Sequence of chain 43.C:
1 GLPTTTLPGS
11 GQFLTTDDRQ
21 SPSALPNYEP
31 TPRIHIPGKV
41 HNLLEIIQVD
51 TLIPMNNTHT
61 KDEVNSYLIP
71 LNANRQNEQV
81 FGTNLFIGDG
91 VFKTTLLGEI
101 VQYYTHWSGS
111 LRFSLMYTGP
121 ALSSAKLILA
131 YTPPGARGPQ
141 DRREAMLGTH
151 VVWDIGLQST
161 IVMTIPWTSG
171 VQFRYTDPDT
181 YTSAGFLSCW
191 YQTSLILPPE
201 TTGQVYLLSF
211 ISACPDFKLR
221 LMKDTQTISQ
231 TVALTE

Sequence of chain 43.A:
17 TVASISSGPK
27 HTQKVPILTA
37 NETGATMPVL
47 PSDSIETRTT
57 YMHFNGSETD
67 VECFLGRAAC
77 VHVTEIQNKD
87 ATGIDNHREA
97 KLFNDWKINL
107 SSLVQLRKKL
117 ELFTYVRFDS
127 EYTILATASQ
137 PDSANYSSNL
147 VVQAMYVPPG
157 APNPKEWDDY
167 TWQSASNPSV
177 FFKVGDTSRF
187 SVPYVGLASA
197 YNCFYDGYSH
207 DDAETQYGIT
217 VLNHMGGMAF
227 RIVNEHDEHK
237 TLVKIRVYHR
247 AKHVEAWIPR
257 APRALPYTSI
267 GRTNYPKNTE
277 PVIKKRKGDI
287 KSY

The protein below binds the small molecule below.
Small molecule (SMILES): Cc1cc(CCCCCCCOc2ccc(C3=N[C@@H](C)CO3)cc2)on1

Binding-site contacts:
Ligand atom O1B contacts residue TYR128 of chain 43.A at 3.9 Å.
Ligand atom C4 contacts residue MET224 of chain 43.A at 3.8 Å (hydrophobic).
Ligand atom C5B contacts residue LEU106 of chain 43.A at 3.5 Å (hydrophobic).
Ligand atom C3C contacts residue VAL188 of chain 43.A at 3.3 Å (hydrophobic).
Ligand atom C4B contacts residue LEU106 of chain 43.A at 3.7 Å (hydrophobic).
Ligand atom C3 contacts residue PRO174 of chain 43.A at 3.8 Å (hydrophobic).
Ligand atom C5 contacts residue TYR152 of chain 43.A at 3.8 Å (hydrophobic).
Ligand atom N2 contacts residue ALA24 of chain 43.C at 3.4 Å.
Ligand atom C3C contacts residue TYR128 of chain 43.A at 3.9 Å (hydrophobic).
Ligand atom C5C contacts residue TYR128 of chain 43.A at 3.5 Å (hydrophobic).
Ligand atom O1 contacts residue TYR152 of chain 43.A at 3.9 Å.
Ligand atom C31 contacts residue VAL176 of chain 43.A at 3.3 Å (hydrophobic).
Ligand atom O1 contacts residue ALA24 of chain 43.C at 3.6 Å.
Ligand atom C6C contacts residue MET221 of chain 43.A at 3.7 Å (hydrophobic).
Ligand atom C7C contacts residue TYR197 of chain 43.A at 3.8 Å (hydrophobic).
Ligand atom C31 contacts residue PRO174 of chain 43.A at 3.4 Å (hydrophobic).
Ligand atom C6B contacts residue TYR197 of chain 43.A at 3.6 Å (hydrophobic).
Ligand atom C31 contacts residue SER175 of chain 43.A at 3.6 Å.
Ligand atom C1B contacts residue MET221 of chain 43.A at 3.8 Å (hydrophobic).
Ligand atom O1B contacts residue MET221 of chain 43.A at 3.4 Å.
Ligand atom N3A contacts residue ASN219 of chain 43.A at 3.0 Å (h-bond).
Ligand atom C6B contacts residue LEU106 of chain 43.A at 3.9 Å (hydrophobic).
Ligand atom C3B contacts residue MET221 of chain 43.A at 3.8 Å (hydrophobic).
Ligand atom CM1 contacts residue SER107 of chain 43.A at 3.9 Å.
Ligand atom C7C contacts residue TYR128 of chain 43.A at 3.6 Å (hydrophobic).
Ligand atom C2C contacts residue VAL188 of chain 43.A at 3.2 Å (hydrophobic).
Ligand atom C4 contacts residue TYR152 of chain 43.A at 3.9 Å (hydrophobic).
Ligand atom C3 contacts residue PHE186 of chain 43.A at 3.8 Å (hydrophobic).
Ligand atom N2 contacts residue PHE186 of chain 43.A at 3.7 Å.
Ligand atom C31 contacts residue ALA150 of chain 43.A at 3.5 Å (hydrophobic).
Ligand atom O1 contacts residue VAL188 of chain 43.A at 3.8 Å.
Ligand atom C2B contacts residue MET221 of chain 43.A at 3.5 Å (hydrophobic).
Ligand atom C5B contacts residue TYR197 of chain 43.A at 3.7 Å (hydrophobic).
Ligand atom C4C contacts residue TYR152 of chain 43.A at 3.8 Å (hydrophobic).
Ligand atom C4 contacts residue PHE186 of chain 43.A at 3.6 Å (hydrophobic).
Ligand atom C6C contacts residue VAL191 of chain 43.A at 3.2 Å (hydrophobic).
Ligand atom C5 contacts residue PHE186 of chain 43.A at 3.5 Å (hydrophobic).
Ligand atom C5C contacts residue ILE104 of chain 43.A at 3.8 Å (hydrophobic).
Ligand atom O1 contacts residue PHE186 of chain 43.A at 3.5 Å.
Ligand atom C4A contacts residue ASN219 of chain 43.A at 3.5 Å.